Binding-site contacts:
Ligand atom C10 contacts residue LEU234 of chain 3.A at 3.6 Å (hydrophobic).
Ligand atom C26 contacts residue LEU68 of chain 1.B at 3.7 Å (hydrophobic).
Ligand atom C23 contacts residue ARG245 of chain 3.A at 3.7 Å.
Ligand atom O20 contacts residue VAL72 of chain 1.B at 3.6 Å.
Ligand atom C9 contacts residue TRP79 of chain 1.B at 3.5 Å (hydrophobic).
Ligand atom C25 contacts residue ILE54 of chain 1.B at 3.7 Å (hydrophobic).
Ligand atom C22 contacts residue VAL72 of chain 1.B at 3.7 Å (hydrophobic).
Ligand atom C10 contacts residue VAL231 of chain 3.A at 3.7 Å (hydrophobic).
Ligand atom C26 contacts residue GLN71 of chain 1.B at 3.6 Å.
Ligand atom C22 contacts residue LEU75 of chain 1.B at 3.9 Å (hydrophobic).
Ligand atom C15 contacts residue MET238 of chain 3.A at 3.6 Å (hydrophobic).
Ligand atom C21 contacts residue VAL72 of chain 1.B at 3.6 Å (hydrophobic).
Ligand atom C24 contacts residue VAL72 of chain 1.B at 3.8 Å (hydrophobic).
Ligand atom C14 contacts residue LEU50 of chain 1.B at 3.6 Å (hydrophobic).
Ligand atom C19 contacts residue MET238 of chain 3.A at 3.6 Å (hydrophobic).
Ligand atom C15 contacts residue LEU50 of chain 1.B at 3.7 Å (hydrophobic).
Ligand atom C15 contacts residue ILE54 of chain 1.B at 3.7 Å (hydrophobic).
Ligand atom C13 contacts residue MET53 of chain 1.B at 3.9 Å (hydrophobic).
Ligand atom C20 contacts residue VAL72 of chain 1.B at 3.8 Å (hydrophobic).
Ligand atom C13 contacts residue TRP79 of chain 1.B at 3.5 Å (hydrophobic).
Ligand atom C12 contacts residue LEU75 of chain 1.B at 3.2 Å (hydrophobic).
Ligand atom C14 contacts residue ILE54 of chain 1.B at 3.6 Å (hydrophobic).
Ligand atom N24 contacts residue GLN71 of chain 1.B at 3.5 Å (h-bond).
Ligand atom C24 contacts residue ARG245 of chain 3.A at 3.4 Å.
Ligand atom C13 contacts residue LEU75 of chain 1.B at 3.6 Å (hydrophobic).
Ligand atom C4 contacts residue GLU76 of chain 1.B at 3.4 Å.
Ligand atom O4 contacts residue OHT1 of chain 3.D at 3.4 Å (h-bond).
Ligand atom C26 contacts residue LYS58 of chain 1.B at 4.0 Å.
Ligand atom C5 contacts residue GLU76 of chain 1.B at 3.1 Å.
Ligand atom C26 contacts residue ARG245 of chain 3.A at 3.6 Å.
Ligand atom C23 contacts residue VAL72 of chain 1.B at 4.0 Å (hydrophobic).
Ligand atom O4 contacts residue GLU76 of chain 1.B at 3.7 Å.
Ligand atom C16 contacts residue LEU234 of chain 3.A at 3.6 Å (hydrophobic).
Ligand atom C18 contacts residue MET238 of chain 3.A at 3.8 Å (hydrophobic).
Ligand atom C21 contacts residue LEU75 of chain 1.B at 4.0 Å (hydrophobic).
Ligand atom C2 contacts residue VAL231 of chain 3.A at 3.9 Å (hydrophobic).
Ligand atom C6 contacts residue GLU76 of chain 1.B at 3.6 Å.
Ligand atom C6 contacts residue VAL72 of chain 1.B at 3.7 Å (hydrophobic).
Ligand atom C12 contacts residue TRP79 of chain 1.B at 3.7 Å (hydrophobic).
Ligand atom C16 contacts residue MET238 of chain 3.A at 3.7 Å (hydrophobic).

Sequence of chain 3.A:
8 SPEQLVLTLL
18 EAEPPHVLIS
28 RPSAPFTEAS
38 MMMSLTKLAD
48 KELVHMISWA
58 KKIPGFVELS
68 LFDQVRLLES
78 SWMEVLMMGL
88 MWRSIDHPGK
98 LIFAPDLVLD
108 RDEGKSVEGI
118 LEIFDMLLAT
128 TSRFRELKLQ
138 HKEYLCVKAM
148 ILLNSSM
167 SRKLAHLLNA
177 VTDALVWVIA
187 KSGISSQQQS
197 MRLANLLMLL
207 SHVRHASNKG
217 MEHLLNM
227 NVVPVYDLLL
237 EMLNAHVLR

Sequence of chain 1.B:
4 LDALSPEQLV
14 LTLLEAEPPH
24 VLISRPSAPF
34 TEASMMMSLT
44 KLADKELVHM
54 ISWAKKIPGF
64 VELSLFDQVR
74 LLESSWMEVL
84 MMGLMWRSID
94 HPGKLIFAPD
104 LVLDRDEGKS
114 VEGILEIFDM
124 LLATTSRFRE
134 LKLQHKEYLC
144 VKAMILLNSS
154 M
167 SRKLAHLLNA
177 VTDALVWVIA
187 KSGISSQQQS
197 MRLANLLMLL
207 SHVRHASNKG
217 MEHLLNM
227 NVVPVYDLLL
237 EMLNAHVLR

The small molecule below binds the protein below.
Small molecule (SMILES): CC/C(=C(\c1ccc(O)cc1)c1ccc(OCCN(C)C)cc1)c1ccccc1